This small molecule binds to this protein.
Small molecule (SMILES): O=c1[nH]cc(C2CCCCC2)c2nccn12

Sequence of chain 1.C:
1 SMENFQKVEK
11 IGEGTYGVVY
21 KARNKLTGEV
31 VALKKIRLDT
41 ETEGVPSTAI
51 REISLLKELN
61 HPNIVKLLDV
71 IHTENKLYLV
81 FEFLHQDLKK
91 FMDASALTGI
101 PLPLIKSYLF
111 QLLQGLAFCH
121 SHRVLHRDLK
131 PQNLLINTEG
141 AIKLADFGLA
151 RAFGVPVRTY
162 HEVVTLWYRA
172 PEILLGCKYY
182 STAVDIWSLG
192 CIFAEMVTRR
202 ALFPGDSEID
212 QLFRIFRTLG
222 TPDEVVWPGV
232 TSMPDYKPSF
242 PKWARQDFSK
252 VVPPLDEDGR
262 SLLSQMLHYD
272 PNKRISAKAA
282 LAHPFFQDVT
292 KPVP

Binding-site contacts:
Ligand atom C1 contacts residue LEU135 of chain 1.C at 3.6 Å (hydrophobic).
Ligand atom C1 contacts residue ALA32 of chain 1.C at 3.8 Å (hydrophobic).
Ligand atom C6 contacts residue VAL65 of chain 1.C at 4.0 Å (hydrophobic).
Ligand atom C6 contacts residue GLU82 of chain 1.C at 3.3 Å.
Ligand atom C10 contacts residue GLN132 of chain 1.C at 4.0 Å.
Ligand atom C8 contacts residue VAL19 of chain 1.C at 4.1 Å (hydrophobic).
Ligand atom O1 contacts residue LEU84 of chain 1.C at 3.0 Å (h-bond).
Ligand atom O1 contacts residue GLU82 of chain 1.C at 3.8 Å.
Ligand atom C5 contacts residue LEU135 of chain 1.C at 4.1 Å (hydrophobic).
Ligand atom C11 contacts residue ASN133 of chain 1.C at 3.5 Å.
Ligand atom C9 contacts residue GLY14 of chain 1.C at 3.9 Å.
Ligand atom C5 contacts residue VAL65 of chain 1.C at 4.0 Å (hydrophobic).
Ligand atom C11 contacts residue GLN132 of chain 1.C at 4.0 Å.
Ligand atom O1 contacts residue LEU135 of chain 1.C at 4.0 Å.
Ligand atom N1 contacts residue ALA32 of chain 1.C at 3.6 Å.
Ligand atom C1 contacts residue LEU84 of chain 1.C at 4.0 Å (hydrophobic).
Ligand atom C4 contacts residue VAL19 of chain 1.C at 4.2 Å (hydrophobic).
Ligand atom C2 contacts residue LEU135 of chain 1.C at 4.0 Å (hydrophobic).
Ligand atom C5 contacts residue ALA32 of chain 1.C at 4.2 Å (hydrophobic).
Ligand atom C6 contacts residue LEU135 of chain 1.C at 3.7 Å (hydrophobic).
Ligand atom C7 contacts residue VAL19 of chain 1.C at 4.2 Å (hydrophobic).
Ligand atom C9 contacts residue GLY12 of chain 1.C at 4.1 Å.
Ligand atom C6 contacts residue ALA32 of chain 1.C at 3.5 Å (hydrophobic).
Ligand atom N2 contacts residue LEU135 of chain 1.C at 4.0 Å.
Ligand atom C3 contacts residue LEU135 of chain 1.C at 4.1 Å (hydrophobic).
Ligand atom N1 contacts residue LEU135 of chain 1.C at 3.4 Å.
Ligand atom C9 contacts residue GLU13 of chain 1.C at 4.0 Å.
Ligand atom N2 contacts residue ILE11 of chain 1.C at 3.7 Å.
Ligand atom C10 contacts residue ASN133 of chain 1.C at 4.0 Å.
Ligand atom N2 contacts residue LEU84 of chain 1.C at 4.0 Å.
Ligand atom N3 contacts residue LEU135 of chain 1.C at 4.1 Å.
Ligand atom C4 contacts residue LEU135 of chain 1.C at 3.6 Å (hydrophobic).
Ligand atom C10 contacts residue GLY14 of chain 1.C at 4.0 Å.
Ligand atom C5 contacts residue PHE81 of chain 1.C at 3.7 Å (hydrophobic).
Ligand atom O1 contacts residue ALA32 of chain 1.C at 3.8 Å.
Ligand atom C6 contacts residue PHE81 of chain 1.C at 3.8 Å (hydrophobic).
Ligand atom O1 contacts residue PHE83 of chain 1.C at 3.5 Å.
Ligand atom C2 contacts residue ILE11 of chain 1.C at 3.8 Å (hydrophobic).
Ligand atom C3 contacts residue VAL19 of chain 1.C at 4.0 Å (hydrophobic).
Ligand atom C11 contacts residue ASP146 of chain 1.C at 4.1 Å.